This small molecule binds to this protein.
Small molecule (SMILES): CC(=O)N[C@H]1[C@H](O[C@H]2[C@H](O)[C@@H](NC(C)=O)CO[C@@H]2CO)O[C@H](CO)[C@@H](O)[C@@H]1O

Binding-site contacts:
Ligand atom C2 contacts residue HIS365 of chain 1.B at 4.4 Å.
Ligand atom C3 contacts residue ASN368 of chain 1.B at 3.8 Å.
Ligand atom C8 contacts residue HIS365 of chain 1.B at 3.2 Å.
Ligand atom O6 contacts residue ALA361 of chain 1.B at 4.0 Å.
Ligand atom C4 contacts residue ASN368 of chain 1.B at 4.2 Å.
Ligand atom O6 contacts residue ARG364 of chain 1.B at 2.3 Å.
Ligand atom C8 contacts residue GLN337 of chain 1.B at 3.9 Å.
Ligand atom N2 contacts residue HIS365 of chain 1.B at 4.2 Å.
Ligand atom C7 contacts residue HIS365 of chain 1.B at 4.0 Å.
Ligand atom O7 contacts residue GLN337 of chain 1.B at 3.4 Å (h-bond).
Ligand atom O5 contacts residue ASN368 of chain 1.B at 2.4 Å (h-bond).
Ligand atom C8 contacts residue ASN368 of chain 1.B at 3.4 Å.
Ligand atom C5 contacts residue ARG364 of chain 1.B at 4.4 Å.
Ligand atom N2 contacts residue ASN368 of chain 1.B at 2.9 Å (h-bond).
Ligand atom C3 contacts residue HIS365 of chain 1.B at 4.0 Å.
Ligand atom C2 contacts residue ASN368 of chain 1.B at 2.4 Å.
Ligand atom C5 contacts residue ASN368 of chain 1.B at 3.7 Å.
Ligand atom C7 contacts residue GLN337 of chain 1.B at 4.0 Å.
Ligand atom O7 contacts residue ASN368 of chain 1.B at 3.9 Å.
Ligand atom C7 contacts residue ASN368 of chain 1.B at 3.2 Å.
Ligand atom C1 contacts residue HIS365 of chain 1.B at 4.1 Å.
Ligand atom C1 contacts residue ASN368 of chain 1.B at 1.4 Å.
Ligand atom C6 contacts residue ARG364 of chain 1.B at 3.6 Å.

Sequence of chain 1.B:
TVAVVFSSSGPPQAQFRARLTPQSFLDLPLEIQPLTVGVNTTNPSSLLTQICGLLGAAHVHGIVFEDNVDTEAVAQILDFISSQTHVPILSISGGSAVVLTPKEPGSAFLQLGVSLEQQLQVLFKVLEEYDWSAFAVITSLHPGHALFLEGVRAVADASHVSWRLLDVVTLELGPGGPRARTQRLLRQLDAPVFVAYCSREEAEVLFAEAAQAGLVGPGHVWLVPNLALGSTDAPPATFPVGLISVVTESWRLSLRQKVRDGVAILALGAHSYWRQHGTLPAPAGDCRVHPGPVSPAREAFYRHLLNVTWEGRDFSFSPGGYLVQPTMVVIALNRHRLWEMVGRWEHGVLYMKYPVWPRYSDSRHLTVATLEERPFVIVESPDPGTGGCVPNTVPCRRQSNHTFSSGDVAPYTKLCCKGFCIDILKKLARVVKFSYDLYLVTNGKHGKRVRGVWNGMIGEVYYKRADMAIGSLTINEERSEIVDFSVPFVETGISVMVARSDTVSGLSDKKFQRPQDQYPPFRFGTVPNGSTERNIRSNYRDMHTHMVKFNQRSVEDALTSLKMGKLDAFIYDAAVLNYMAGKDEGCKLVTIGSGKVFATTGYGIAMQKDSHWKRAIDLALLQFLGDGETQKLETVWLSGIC